Binding-site contacts:
Ligand atom NH2 contacts residue ALA71 of chain 1.B at 3.2 Å (h-bond).
Ligand atom CG contacts residue PHE54 of chain 1.B at 3.8 Å (hydrophobic).
Ligand atom NH1 contacts residue TYR16 of chain 1.B at 3.7 Å.
Ligand atom OXT contacts residue GLY72 of chain 1.B at 3.7 Å.
Ligand atom CA contacts residue ASP160 of chain 1.B at 3.4 Å.
Ligand atom CG contacts residue GLY72 of chain 1.B at 3.4 Å.
Ligand atom CD contacts residue GLU118 of chain 1.B at 3.6 Å.
Ligand atom CA contacts residue HIS123 of chain 1.B at 3.6 Å.
Ligand atom CB contacts residue ASP160 of chain 1.B at 3.5 Å.
Ligand atom NH2 contacts residue GLU20 of chain 1.B at 2.8 Å (salt-bridge).
Ligand atom O contacts residue PHE54 of chain 1.B at 3.6 Å.
Ligand atom N contacts residue ASP74 of chain 1.B at 3.2 Å (salt-bridge).
Ligand atom OXT contacts residue MET73 of chain 1.B at 3.8 Å.
Ligand atom O contacts residue THR121 of chain 1.B at 3.1 Å.
Ligand atom OXT contacts residue ARG79 of chain 1.B at 2.8 Å (salt-bridge).
Ligand atom CD contacts residue TYR16 of chain 1.B at 3.8 Å (hydrophobic).
Ligand atom CG contacts residue TYR16 of chain 1.B at 3.7 Å (hydrophobic).
Ligand atom C contacts residue ARG79 of chain 1.B at 3.6 Å.
Ligand atom NH2 contacts residue SER13 of chain 1.B at 2.8 Å (h-bond).
Ligand atom OXT contacts residue ASP74 of chain 1.B at 3.0 Å (salt-bridge).
Ligand atom N contacts residue GLY72 of chain 1.B at 3.0 Å (h-bond).
Ligand atom NE contacts residue PHE54 of chain 1.B at 3.4 Å.
Ligand atom NE contacts residue TYR16 of chain 1.B at 3.6 Å.
Ligand atom NE contacts residue ALA71 of chain 1.B at 2.8 Å (h-bond).
Ligand atom CZ contacts residue SER13 of chain 1.B at 3.7 Å.
Ligand atom NH1 contacts residue SER13 of chain 1.B at 3.5 Å (h-bond).
Ligand atom CZ contacts residue PHE54 of chain 1.B at 3.7 Å (hydrophobic).
Ligand atom N contacts residue ASP160 of chain 1.B at 2.8 Å (salt-bridge).
Ligand atom NH2 contacts residue TYR16 of chain 1.B at 3.7 Å.
Ligand atom OXT contacts residue THR122 of chain 1.B at 3.8 Å.
Ligand atom CB contacts residue HIS123 of chain 1.B at 3.8 Å.
Ligand atom CZ contacts residue TYR16 of chain 1.B at 3.6 Å (hydrophobic).
Ligand atom O contacts residue THR122 of chain 1.B at 2.9 Å (h-bond).
Ligand atom CD contacts residue PHE54 of chain 1.B at 3.6 Å (hydrophobic).
Ligand atom NH1 contacts residue GLU118 of chain 1.B at 2.8 Å (salt-bridge).
Ligand atom NH1 contacts residue THR15 of chain 1.B at 3.0 Å (h-bond).
Ligand atom O contacts residue ARG79 of chain 1.B at 2.8 Å (salt-bridge).
Ligand atom C contacts residue THR122 of chain 1.B at 3.6 Å.
Ligand atom CZ contacts residue ALA71 of chain 1.B at 3.4 Å (hydrophobic).
Ligand atom CA contacts residue THR122 of chain 1.B at 3.6 Å.

Sequence of chain 1.B:
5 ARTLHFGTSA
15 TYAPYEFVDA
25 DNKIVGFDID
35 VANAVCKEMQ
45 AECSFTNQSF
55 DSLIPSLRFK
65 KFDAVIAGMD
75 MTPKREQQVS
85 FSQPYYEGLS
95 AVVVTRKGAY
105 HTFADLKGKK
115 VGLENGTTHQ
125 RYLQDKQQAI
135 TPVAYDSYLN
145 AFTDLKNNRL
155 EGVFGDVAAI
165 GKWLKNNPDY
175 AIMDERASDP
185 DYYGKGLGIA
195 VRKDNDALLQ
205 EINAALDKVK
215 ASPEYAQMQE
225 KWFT

A small-molecule ligand and the protein it binds are described below.
Small molecule (SMILES): NC(=[NH2+])NCCC[C@H](N)C(=O)O